Binding-site contacts:
Ligand atom C2 contacts residue ASN12 of chain 45.H at 3.2 Å.
Ligand atom N2 contacts residue ASN12 of chain 45.H at 3.8 Å.
Ligand atom O5 contacts residue ASN12 of chain 45.H at 2.7 Å (h-bond).
Ligand atom C5 contacts residue ASN12 of chain 45.H at 4.1 Å.
Ligand atom C1 contacts residue ASN12 of chain 45.H at 2.2 Å.
Ligand atom O7 contacts residue ASN12 of chain 45.H at 3.7 Å.
Ligand atom C7 contacts residue ASN12 of chain 45.H at 3.9 Å.

Sequence of chain 45.H:
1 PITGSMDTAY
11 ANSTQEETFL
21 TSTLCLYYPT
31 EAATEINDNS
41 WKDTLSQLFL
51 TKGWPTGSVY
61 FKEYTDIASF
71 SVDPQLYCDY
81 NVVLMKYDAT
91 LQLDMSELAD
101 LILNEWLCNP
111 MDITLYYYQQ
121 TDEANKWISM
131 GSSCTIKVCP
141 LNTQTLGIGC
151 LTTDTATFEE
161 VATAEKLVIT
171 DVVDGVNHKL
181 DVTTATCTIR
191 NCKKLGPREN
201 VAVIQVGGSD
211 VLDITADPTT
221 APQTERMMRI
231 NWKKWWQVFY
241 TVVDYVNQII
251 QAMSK

A small-molecule ligand and the protein it binds are described below.
Small molecule (SMILES): CC(=O)N[C@H]1[C@H](O[C@H]2[C@H](O)[C@@H](NC(C)=O)CO[C@@H]2CO)O[C@H](CO)[C@@H](O)[C@@H]1O